This small molecule binds to this protein.
Small molecule (SMILES): C[C@@H]1COCCN1c1cc2n(n1)[C@@H]1CCC[C@@H]1NC2=O

Binding-site contacts:
Ligand atom N12 contacts residue ILE493 of chain 1.B at 3.5 Å.
Ligand atom O23 contacts residue ASP494 of chain 1.B at 3.8 Å.
Ligand atom C17 contacts residue PRO351 of chain 1.B at 4.0 Å (hydrophobic).
Ligand atom C2 contacts residue GLN416 of chain 1.B at 4.0 Å.
Ligand atom C6 contacts residue ILE418 of chain 1.B at 3.3 Å (hydrophobic).
Ligand atom O5 contacts residue PHE417 of chain 1.B at 3.6 Å.
Ligand atom N13 contacts residue ILE367 of chain 1.B at 3.7 Å.
Ligand atom N21 contacts residue LYS369 of chain 1.B at 3.4 Å (salt-bridge).
Ligand atom O5 contacts residue GLN416 of chain 1.B at 3.7 Å.
Ligand atom N13 contacts residue ILE493 of chain 1.B at 3.5 Å.
Ligand atom O5 contacts residue ILE418 of chain 1.B at 2.8 Å (h-bond).
Ligand atom C1 contacts residue MET415 of chain 1.B at 3.8 Å (hydrophobic).
Ligand atom C7 contacts residue PHE417 of chain 1.B at 3.8 Å (hydrophobic).
Ligand atom C19 contacts residue GOL1 of chain 1.K at 3.9 Å.
Ligand atom C6 contacts residue SER420 of chain 1.B at 3.7 Å.
Ligand atom C1 contacts residue ILE367 of chain 1.B at 3.6 Å (hydrophobic).
Ligand atom N21 contacts residue GOL1 of chain 1.K at 2.9 Å (h-bond).
Ligand atom C4 contacts residue TYR403 of chain 1.B at 3.8 Å (hydrophobic).
Ligand atom C1 contacts residue GLN416 of chain 1.B at 3.3 Å.
Ligand atom C10 contacts residue ILE493 of chain 1.B at 3.8 Å (hydrophobic).
Ligand atom C9 contacts residue ILE493 of chain 1.B at 3.7 Å (hydrophobic).
Ligand atom C22 contacts residue GOL1 of chain 1.K at 3.7 Å.
Ligand atom C18 contacts residue LYS369 of chain 1.B at 4.0 Å.
Ligand atom C6 contacts residue PHE417 of chain 1.B at 3.9 Å (hydrophobic).
Ligand atom O23 contacts residue MET415 of chain 1.B at 3.8 Å.
Ligand atom C10 contacts residue MET415 of chain 1.B at 4.0 Å (hydrophobic).
Ligand atom C17 contacts residue PHE345 of chain 1.B at 3.6 Å (hydrophobic).
Ligand atom C17 contacts residue ILE367 of chain 1.B at 4.0 Å (hydrophobic).
Ligand atom C4 contacts residue ILE418 of chain 1.B at 3.8 Å (hydrophobic).
Ligand atom C9 contacts residue ILE367 of chain 1.B at 3.8 Å (hydrophobic).
Ligand atom C2 contacts residue TYR403 of chain 1.B at 3.8 Å (hydrophobic).
Ligand atom N8 contacts residue ILE493 of chain 1.B at 3.8 Å.
Ligand atom C4 contacts residue GLN416 of chain 1.B at 3.5 Å.
Ligand atom O23 contacts residue GOL1 of chain 1.K at 3.6 Å.
Ligand atom C16 contacts residue PHE345 of chain 1.B at 3.8 Å (hydrophobic).
Ligand atom C22 contacts residue LYS369 of chain 1.B at 3.5 Å.
Ligand atom N12 contacts residue ILE367 of chain 1.B at 4.0 Å.
Ligand atom O23 contacts residue LYS369 of chain 1.B at 3.1 Å (salt-bridge).
Ligand atom C11 contacts residue ILE493 of chain 1.B at 3.8 Å (hydrophobic).
Ligand atom C6 contacts residue LEU483 of chain 1.B at 3.8 Å (hydrophobic).

Sequence of chain 1.B:
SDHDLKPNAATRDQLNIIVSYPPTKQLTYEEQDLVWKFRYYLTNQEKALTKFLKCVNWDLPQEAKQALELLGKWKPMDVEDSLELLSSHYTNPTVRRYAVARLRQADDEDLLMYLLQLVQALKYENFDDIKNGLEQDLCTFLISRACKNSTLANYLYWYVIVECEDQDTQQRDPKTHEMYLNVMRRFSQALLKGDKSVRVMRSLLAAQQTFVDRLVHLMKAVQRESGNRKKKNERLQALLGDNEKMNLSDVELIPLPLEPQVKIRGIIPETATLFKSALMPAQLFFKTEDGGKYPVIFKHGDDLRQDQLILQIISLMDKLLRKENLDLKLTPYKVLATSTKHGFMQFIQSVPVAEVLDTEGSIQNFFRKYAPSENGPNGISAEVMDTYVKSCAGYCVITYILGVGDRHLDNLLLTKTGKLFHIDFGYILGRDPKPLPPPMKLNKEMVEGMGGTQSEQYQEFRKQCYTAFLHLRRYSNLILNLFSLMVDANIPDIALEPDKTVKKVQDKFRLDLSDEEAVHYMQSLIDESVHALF